This small molecule binds to this protein.
Small molecule (SMILES): CC(=O)N[C@H]1[C@H](O[C@H]2[C@H](O)[C@@H](NC(C)=O)CO[C@@H]2CO)O[C@H](CO)[C@@H](O)[C@@H]1O

Binding-site contacts:
Ligand atom C4 contacts residue GLN263 of chain 1.B at 4.3 Å.
Ligand atom C2 contacts residue GLN263 of chain 1.B at 4.1 Å.
Ligand atom C1 contacts residue GLN263 of chain 1.B at 3.5 Å.
Ligand atom C7 contacts residue ASN265 of chain 1.B at 3.1 Å.
Ligand atom O7 contacts residue ASN265 of chain 1.B at 3.5 Å (h-bond).
Ligand atom O5 contacts residue GLN263 of chain 1.B at 4.0 Å.
Ligand atom C3 contacts residue ASN265 of chain 1.B at 3.6 Å.
Ligand atom C1 contacts residue ASN265 of chain 1.B at 1.4 Å.
Ligand atom C5 contacts residue ASN265 of chain 1.B at 3.8 Å.
Ligand atom O6 contacts residue VAL414 of chain 1.B at 4.3 Å.
Ligand atom C2 contacts residue ASN265 of chain 1.B at 2.3 Å.
Ligand atom N2 contacts residue GLN263 of chain 1.B at 4.3 Å.
Ligand atom C8 contacts residue ASN265 of chain 1.B at 4.1 Å.
Ligand atom N2 contacts residue ASN265 of chain 1.B at 2.5 Å (h-bond).
Ligand atom C3 contacts residue GLN263 of chain 1.B at 3.9 Å.
Ligand atom O5 contacts residue ASN265 of chain 1.B at 2.6 Å (h-bond).
Ligand atom O7 contacts residue ASN301 of chain 1.B at 4.5 Å.
Ligand atom C8 contacts residue SER303 of chain 1.B at 3.5 Å.
Ligand atom C5 contacts residue GLN263 of chain 1.B at 3.7 Å.
Ligand atom C8 contacts residue VAL302 of chain 1.B at 3.7 Å (hydrophobic).
Ligand atom C4 contacts residue ASN265 of chain 1.B at 4.2 Å.
Ligand atom C8 contacts residue ASN301 of chain 1.B at 4.4 Å.

Sequence of chain 1.B:
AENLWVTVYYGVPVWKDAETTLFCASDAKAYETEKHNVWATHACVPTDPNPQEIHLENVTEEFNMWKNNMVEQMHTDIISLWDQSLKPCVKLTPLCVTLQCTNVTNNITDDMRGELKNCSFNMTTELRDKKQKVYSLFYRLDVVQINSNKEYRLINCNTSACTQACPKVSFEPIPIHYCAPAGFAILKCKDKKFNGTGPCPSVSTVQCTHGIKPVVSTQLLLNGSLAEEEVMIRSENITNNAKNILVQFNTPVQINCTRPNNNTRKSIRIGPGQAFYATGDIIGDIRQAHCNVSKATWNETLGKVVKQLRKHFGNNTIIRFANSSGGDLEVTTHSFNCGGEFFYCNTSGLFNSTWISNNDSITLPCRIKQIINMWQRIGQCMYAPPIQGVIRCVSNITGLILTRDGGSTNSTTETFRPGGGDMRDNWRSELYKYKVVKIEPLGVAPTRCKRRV